Sequence of chain 5.D:
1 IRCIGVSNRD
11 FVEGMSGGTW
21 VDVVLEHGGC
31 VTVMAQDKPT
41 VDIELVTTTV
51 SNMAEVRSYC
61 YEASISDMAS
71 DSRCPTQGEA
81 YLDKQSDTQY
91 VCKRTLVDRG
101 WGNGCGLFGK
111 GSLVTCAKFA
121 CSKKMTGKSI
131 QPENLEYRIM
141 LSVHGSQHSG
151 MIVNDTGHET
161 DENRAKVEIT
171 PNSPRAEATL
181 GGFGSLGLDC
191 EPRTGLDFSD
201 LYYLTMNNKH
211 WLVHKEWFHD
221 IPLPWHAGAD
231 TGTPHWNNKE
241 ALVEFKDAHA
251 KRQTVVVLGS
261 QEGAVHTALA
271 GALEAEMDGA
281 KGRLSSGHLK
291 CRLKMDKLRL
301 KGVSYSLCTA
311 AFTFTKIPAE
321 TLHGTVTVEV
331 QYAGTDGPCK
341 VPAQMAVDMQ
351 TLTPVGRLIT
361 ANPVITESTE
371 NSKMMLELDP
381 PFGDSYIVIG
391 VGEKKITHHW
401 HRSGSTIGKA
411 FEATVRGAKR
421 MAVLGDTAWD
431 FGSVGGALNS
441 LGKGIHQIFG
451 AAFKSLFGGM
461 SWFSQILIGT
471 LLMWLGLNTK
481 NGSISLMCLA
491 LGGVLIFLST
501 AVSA

A small-molecule ligand and the protein it binds are described below.
Small molecule (SMILES): CC(=O)N[C@@H]1[C@@H](O)[C@H](O)[C@@H](CO)O[C@H]1O

Binding-site contacts:
Ligand atom C7 contacts residue SER149 of chain 5.D at 4.4 Å.
Ligand atom C3 contacts residue ASN154 of chain 5.D at 3.8 Å.
Ligand atom N2 contacts residue ASN154 of chain 5.D at 2.8 Å (h-bond).
Ligand atom C2 contacts residue ASN154 of chain 5.D at 2.5 Å.
Ligand atom O7 contacts residue SER149 of chain 5.D at 3.4 Å (h-bond).
Ligand atom C3 contacts residue HIS158 of chain 5.D at 4.4 Å.
Ligand atom C4 contacts residue ASN154 of chain 5.D at 4.3 Å.
Ligand atom C7 contacts residue ASN154 of chain 5.D at 3.2 Å.
Ligand atom O7 contacts residue ASN154 of chain 5.D at 4.2 Å.
Ligand atom C5 contacts residue HIS158 of chain 5.D at 4.2 Å.
Ligand atom O7 contacts residue GLY150 of chain 5.D at 3.4 Å.
Ligand atom O7 contacts residue VAL153 of chain 5.D at 3.3 Å.
Ligand atom C6 contacts residue HIS158 of chain 5.D at 4.3 Å.
Ligand atom O5 contacts residue ASN154 of chain 5.D at 2.4 Å (h-bond).
Ligand atom O5 contacts residue HIS158 of chain 5.D at 3.5 Å.
Ligand atom C8 contacts residue VAL153 of chain 5.D at 3.2 Å (hydrophobic).
Ligand atom C6 contacts residue GLY157 of chain 5.D at 3.9 Å.
Ligand atom O6 contacts residue HIS158 of chain 5.D at 4.2 Å.
Ligand atom C5 contacts residue ASN154 of chain 5.D at 3.7 Å.
Ligand atom C1 contacts residue HIS158 of chain 5.D at 3.9 Å.
Ligand atom C8 contacts residue ASN154 of chain 5.D at 3.1 Å.
Ligand atom O3 contacts residue HIS148 of chain 5.D at 3.7 Å.
Ligand atom C1 contacts residue ASN154 of chain 5.D at 1.4 Å.
Ligand atom O6 contacts residue GLY157 of chain 5.D at 3.1 Å.
Ligand atom O6 contacts residue ASN154 of chain 5.D at 4.2 Å.
Ligand atom C4 contacts residue HIS158 of chain 5.D at 4.1 Å.
Ligand atom C2 contacts residue HIS158 of chain 5.D at 3.7 Å.
Ligand atom C7 contacts residue VAL153 of chain 5.D at 3.6 Å (hydrophobic).